A protein and the small-molecule ligand that binds it are described below.
Small molecule (SMILES): CC(=O)N[C@@H]1[C@@H](O)[C@H](O)[C@@H](CO)O[C@H]1O

Binding-site contacts:
Ligand atom C2 contacts residue ASN269 of chain 39.F at 2.5 Å.
Ligand atom C3 contacts residue TRP97 of chain 39.F at 2.7 Å (hydrophobic).
Ligand atom C4 contacts residue TRP97 of chain 39.F at 4.1 Å (hydrophobic).
Ligand atom O3 contacts residue TRP97 of chain 39.F at 2.5 Å (h-bond).
Ligand atom C1 contacts residue ASN269 of chain 39.F at 1.4 Å.
Ligand atom C4 contacts residue ASN269 of chain 39.F at 3.7 Å.
Ligand atom C5 contacts residue ASN269 of chain 39.F at 3.0 Å.
Ligand atom C7 contacts residue TRP97 of chain 39.F at 3.3 Å (hydrophobic).
Ligand atom C2 contacts residue TRP97 of chain 39.F at 3.1 Å (hydrophobic).
Ligand atom O5 contacts residue ASN269 of chain 39.F at 2.4 Å (h-bond).
Ligand atom O7 contacts residue ASN269 of chain 39.F at 3.4 Å (h-bond).
Ligand atom C6 contacts residue ASN269 of chain 39.F at 4.3 Å.
Ligand atom C3 contacts residue ASN269 of chain 39.F at 3.1 Å.
Ligand atom O7 contacts residue TRP97 of chain 39.F at 3.8 Å.
Ligand atom C8 contacts residue TRP97 of chain 39.F at 4.0 Å (hydrophobic).
Ligand atom C8 contacts residue PRO99 of chain 39.F at 3.9 Å (hydrophobic).
Ligand atom O3 contacts residue ASN269 of chain 39.F at 4.4 Å.
Ligand atom O3 contacts residue PRO95 of chain 39.F at 4.4 Å.
Ligand atom C1 contacts residue TRP97 of chain 39.F at 4.2 Å (hydrophobic).
Ligand atom O4 contacts residue TRP97 of chain 39.F at 3.8 Å.
Ligand atom N2 contacts residue TRP97 of chain 39.F at 2.4 Å (h-bond).
Ligand atom C7 contacts residue ASN269 of chain 39.F at 3.5 Å.
Ligand atom N2 contacts residue ASN269 of chain 39.F at 2.8 Å (h-bond).

Sequence of chain 39.F:
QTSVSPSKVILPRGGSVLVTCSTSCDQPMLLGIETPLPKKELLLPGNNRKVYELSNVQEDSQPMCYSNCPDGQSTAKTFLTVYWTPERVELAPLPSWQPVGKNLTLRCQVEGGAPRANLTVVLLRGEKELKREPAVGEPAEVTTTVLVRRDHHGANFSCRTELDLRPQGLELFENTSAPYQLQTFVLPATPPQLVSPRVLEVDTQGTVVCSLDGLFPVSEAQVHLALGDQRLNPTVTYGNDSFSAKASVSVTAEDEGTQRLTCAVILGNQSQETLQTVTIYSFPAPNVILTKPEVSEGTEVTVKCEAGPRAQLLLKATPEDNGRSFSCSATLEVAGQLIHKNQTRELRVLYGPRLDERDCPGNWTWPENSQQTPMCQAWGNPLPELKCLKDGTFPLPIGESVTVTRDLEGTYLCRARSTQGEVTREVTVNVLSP